Sequence of chain 17.I:
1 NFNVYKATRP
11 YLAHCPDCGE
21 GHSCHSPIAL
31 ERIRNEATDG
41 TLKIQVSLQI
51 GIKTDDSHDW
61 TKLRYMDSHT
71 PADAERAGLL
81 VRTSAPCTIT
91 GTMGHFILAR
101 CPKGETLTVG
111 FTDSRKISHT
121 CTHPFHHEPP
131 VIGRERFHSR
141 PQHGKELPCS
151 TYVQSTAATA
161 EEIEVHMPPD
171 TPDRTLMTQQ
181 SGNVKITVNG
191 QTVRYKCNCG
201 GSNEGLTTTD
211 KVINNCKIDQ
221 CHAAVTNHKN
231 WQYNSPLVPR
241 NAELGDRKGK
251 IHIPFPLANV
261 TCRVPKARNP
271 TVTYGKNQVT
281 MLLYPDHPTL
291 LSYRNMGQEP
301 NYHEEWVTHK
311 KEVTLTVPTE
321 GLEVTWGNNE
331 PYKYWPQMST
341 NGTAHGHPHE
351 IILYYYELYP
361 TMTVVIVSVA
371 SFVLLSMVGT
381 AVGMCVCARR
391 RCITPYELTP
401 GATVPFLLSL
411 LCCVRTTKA

Binding-site contacts:
Ligand atom N2 contacts residue ASN259 of chain 17.I at 3.0 Å (h-bond).
Ligand atom O6 contacts residue LYS115 of chain 17.H at 3.7 Å.
Ligand atom C2 contacts residue ASN259 of chain 17.I at 2.4 Å.
Ligand atom C8 contacts residue ASN259 of chain 17.I at 4.4 Å.
Ligand atom C4 contacts residue ASN259 of chain 17.I at 4.1 Å.
Ligand atom O7 contacts residue LYS181 of chain 17.H at 4.1 Å.
Ligand atom C3 contacts residue ASN259 of chain 17.I at 3.8 Å.
Ligand atom C4 contacts residue LYS115 of chain 17.H at 4.5 Å.
Ligand atom C5 contacts residue ASN259 of chain 17.I at 3.6 Å.
Ligand atom O5 contacts residue THR116 of chain 17.H at 4.3 Å.
Ligand atom C8 contacts residue GLU198 of chain 17.B at 4.1 Å.
Ligand atom C1 contacts residue ASN259 of chain 17.I at 1.4 Å.
Ligand atom C7 contacts residue ASN259 of chain 17.I at 3.1 Å.
Ligand atom C6 contacts residue LYS115 of chain 17.H at 4.3 Å.
Ligand atom O7 contacts residue ASN259 of chain 17.I at 2.8 Å (h-bond).
Ligand atom O5 contacts residue ASN259 of chain 17.I at 2.3 Å (h-bond).
Ligand atom O6 contacts residue THR116 of chain 17.H at 3.5 Å.
Ligand atom O6 contacts residue ASN259 of chain 17.I at 4.5 Å.

Sequence of chain 17.H:
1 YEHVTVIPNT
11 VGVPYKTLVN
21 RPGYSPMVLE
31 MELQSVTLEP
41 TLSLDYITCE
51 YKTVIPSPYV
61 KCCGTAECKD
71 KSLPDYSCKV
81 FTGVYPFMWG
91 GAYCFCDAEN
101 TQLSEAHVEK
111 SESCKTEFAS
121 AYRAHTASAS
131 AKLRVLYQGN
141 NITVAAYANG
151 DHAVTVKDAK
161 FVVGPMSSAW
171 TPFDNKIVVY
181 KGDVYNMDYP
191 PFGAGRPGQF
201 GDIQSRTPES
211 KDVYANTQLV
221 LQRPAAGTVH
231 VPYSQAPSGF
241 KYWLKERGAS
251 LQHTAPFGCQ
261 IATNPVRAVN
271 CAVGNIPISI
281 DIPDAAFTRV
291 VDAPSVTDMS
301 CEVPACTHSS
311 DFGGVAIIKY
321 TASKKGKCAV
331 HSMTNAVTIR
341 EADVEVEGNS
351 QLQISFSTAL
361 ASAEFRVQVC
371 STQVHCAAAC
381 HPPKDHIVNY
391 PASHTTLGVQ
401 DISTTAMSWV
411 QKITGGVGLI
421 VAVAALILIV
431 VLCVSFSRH

A protein and the small-molecule ligand that binds it are described below.
Small molecule (SMILES): CC(=O)N[C@@H]1[C@@H](O)[C@H](O)[C@@H](CO)O[C@H]1O

Sequence of chain 17.B:
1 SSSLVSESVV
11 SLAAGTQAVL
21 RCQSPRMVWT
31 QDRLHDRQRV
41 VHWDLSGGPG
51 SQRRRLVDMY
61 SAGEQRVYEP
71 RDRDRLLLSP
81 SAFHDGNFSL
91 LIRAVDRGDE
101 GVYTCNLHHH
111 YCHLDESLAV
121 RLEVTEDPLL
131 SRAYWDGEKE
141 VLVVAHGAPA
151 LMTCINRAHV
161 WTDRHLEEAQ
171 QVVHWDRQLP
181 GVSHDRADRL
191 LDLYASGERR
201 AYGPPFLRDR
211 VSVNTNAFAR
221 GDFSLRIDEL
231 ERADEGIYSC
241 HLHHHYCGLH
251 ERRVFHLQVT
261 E